This protein binds this small molecule.
Small molecule (SMILES): O=c1[nH]c(=O)c2nn[nH]c2[nH]1

Sequence of chain 1.A:
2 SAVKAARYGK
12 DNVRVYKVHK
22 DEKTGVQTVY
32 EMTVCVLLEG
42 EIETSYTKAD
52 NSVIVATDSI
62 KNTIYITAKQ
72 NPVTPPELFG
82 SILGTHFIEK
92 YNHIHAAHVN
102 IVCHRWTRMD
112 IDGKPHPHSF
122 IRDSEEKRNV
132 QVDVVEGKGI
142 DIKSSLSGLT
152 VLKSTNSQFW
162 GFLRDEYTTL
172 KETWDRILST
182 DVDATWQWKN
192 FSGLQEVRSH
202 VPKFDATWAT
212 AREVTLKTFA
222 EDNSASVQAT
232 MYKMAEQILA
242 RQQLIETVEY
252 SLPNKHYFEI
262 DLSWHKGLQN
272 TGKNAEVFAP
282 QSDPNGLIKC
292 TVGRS

Binding-site contacts:
Ligand atom N1 contacts residue GLN229 of chain 2.A at 2.9 Å (h-bond).
Ligand atom C4 contacts residue PHE160 of chain 2.A at 3.4 Å (hydrophobic).
Ligand atom O2 contacts residue SER227 of chain 2.A at 3.5 Å.
Ligand atom C4 contacts residue ASN255 of chain 2.A at 3.4 Å.
Ligand atom C6 contacts residue PHE160 of chain 2.A at 3.5 Å (hydrophobic).
Ligand atom C5 contacts residue THR58 of chain 1.A at 3.2 Å.
Ligand atom N7 contacts residue PHE160 of chain 2.A at 3.6 Å.
Ligand atom DN1 contacts residue GLN229 of chain 2.A at 2.0 Å.
Ligand atom N8 contacts residue PHE160 of chain 2.A at 3.6 Å.
Ligand atom N1 contacts residue PHE160 of chain 2.A at 3.6 Å.
Ligand atom N8 contacts residue ALA57 of chain 1.A at 3.8 Å.
Ligand atom N3 contacts residue PHE160 of chain 2.A at 3.7 Å.
Ligand atom O6 contacts residue GLN229 of chain 2.A at 2.0 Å.
Ligand atom C6 contacts residue GLN229 of chain 2.A at 2.9 Å.
Ligand atom N7 contacts residue ALA57 of chain 1.A at 3.6 Å.
Ligand atom N8 contacts residue ASP59 of chain 1.A at 3.2 Å.
Ligand atom C4 contacts residue ARG177 of chain 2.A at 3.0 Å.
Ligand atom C2 contacts residue VAL228 of chain 2.A at 3.1 Å (hydrophobic).
Ligand atom C2 contacts residue ARG177 of chain 2.A at 2.6 Å.
Ligand atom C2 contacts residue ASN255 of chain 2.A at 3.6 Å.
Ligand atom DN9 contacts residue PHE160 of chain 2.A at 3.7 Å.
Ligand atom N8 contacts residue THR58 of chain 1.A at 2.7 Å.
Ligand atom N7 contacts residue THR58 of chain 1.A at 2.0 Å.
Ligand atom DN1 contacts residue VAL228 of chain 2.A at 3.2 Å.
Ligand atom N8 contacts residue LEU171 of chain 2.A at 3.8 Å.
Ligand atom N1 contacts residue VAL228 of chain 2.A at 3.5 Å.
Ligand atom O6 contacts residue ILE55 of chain 1.A at 3.6 Å.
Ligand atom C2 contacts residue PHE160 of chain 2.A at 3.7 Å (hydrophobic).
Ligand atom O2 contacts residue GLN229 of chain 2.A at 3.8 Å.
Ligand atom DN9 contacts residue ARG177 of chain 2.A at 3.0 Å.
Ligand atom N9 contacts residue ASN255 of chain 2.A at 3.8 Å.
Ligand atom DN9 contacts residue LEU171 of chain 2.A at 3.6 Å.
Ligand atom O2 contacts residue VAL228 of chain 2.A at 2.0 Å.
Ligand atom O2 contacts residue ARG177 of chain 2.A at 2.0 Å.
Ligand atom N7 contacts residue ASP59 of chain 1.A at 3.6 Å.
Ligand atom N9 contacts residue PHE160 of chain 2.A at 3.5 Å.
Ligand atom C5 contacts residue PHE160 of chain 2.A at 3.4 Å (hydrophobic).
Ligand atom N9 contacts residue ARG177 of chain 2.A at 3.3 Å.
Ligand atom N3 contacts residue ASN255 of chain 2.A at 3.1 Å.
Ligand atom N3 contacts residue ARG177 of chain 2.A at 2.1 Å.

Sequence of chain 2.A:
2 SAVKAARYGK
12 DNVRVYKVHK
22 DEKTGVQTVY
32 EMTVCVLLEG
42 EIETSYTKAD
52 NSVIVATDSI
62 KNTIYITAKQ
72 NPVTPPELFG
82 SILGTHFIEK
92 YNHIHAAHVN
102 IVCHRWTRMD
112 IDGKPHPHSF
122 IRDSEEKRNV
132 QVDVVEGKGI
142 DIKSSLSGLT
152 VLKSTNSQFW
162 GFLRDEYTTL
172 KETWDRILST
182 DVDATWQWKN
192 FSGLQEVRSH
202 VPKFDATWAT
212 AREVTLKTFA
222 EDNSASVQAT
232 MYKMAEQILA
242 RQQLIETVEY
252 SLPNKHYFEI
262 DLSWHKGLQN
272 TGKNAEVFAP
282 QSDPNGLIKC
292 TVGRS